A small-molecule ligand and the protein it binds are described below.
Small molecule (SMILES): CC(=O)N[C@H]1[C@H](O[C@H]2[C@H](O)[C@@H](NC(C)=O)CO[C@@H]2CO)O[C@H](CO)[C@@H](O)[C@@H]1O

Sequence of chain 19.E:
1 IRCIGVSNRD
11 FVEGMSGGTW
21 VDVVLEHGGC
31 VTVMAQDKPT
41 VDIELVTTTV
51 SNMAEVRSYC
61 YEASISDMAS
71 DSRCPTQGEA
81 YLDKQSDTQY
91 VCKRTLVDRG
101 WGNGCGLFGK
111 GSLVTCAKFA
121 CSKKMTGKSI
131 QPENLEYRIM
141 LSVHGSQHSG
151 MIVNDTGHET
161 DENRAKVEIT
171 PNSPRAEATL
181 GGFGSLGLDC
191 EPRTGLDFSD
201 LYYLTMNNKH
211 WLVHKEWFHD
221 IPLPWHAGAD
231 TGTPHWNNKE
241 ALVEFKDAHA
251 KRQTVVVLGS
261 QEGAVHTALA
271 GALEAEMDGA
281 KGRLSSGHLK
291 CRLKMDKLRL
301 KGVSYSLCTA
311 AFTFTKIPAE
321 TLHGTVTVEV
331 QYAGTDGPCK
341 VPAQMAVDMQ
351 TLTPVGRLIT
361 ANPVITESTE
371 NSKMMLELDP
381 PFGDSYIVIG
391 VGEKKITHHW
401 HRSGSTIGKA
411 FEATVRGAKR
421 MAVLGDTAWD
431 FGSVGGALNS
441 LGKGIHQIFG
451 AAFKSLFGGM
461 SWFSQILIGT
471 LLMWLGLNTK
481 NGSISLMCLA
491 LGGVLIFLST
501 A

Binding-site contacts:
Ligand atom C1 contacts residue ASN154 of chain 19.E at 3.4 Å.
Ligand atom C1 contacts residue THR156 of chain 19.E at 3.6 Å.
Ligand atom N2 contacts residue THR156 of chain 19.E at 3.6 Å (h-bond).
Ligand atom O7 contacts residue ASN154 of chain 19.E at 2.6 Å (h-bond).
Ligand atom C7 contacts residue THR156 of chain 19.E at 3.9 Å.
Ligand atom O5 contacts residue ASN154 of chain 19.E at 4.0 Å.
Ligand atom C7 contacts residue ASN154 of chain 19.E at 3.3 Å.
Ligand atom C6 contacts residue MET151 of chain 19.E at 4.5 Å (hydrophobic).
Ligand atom N2 contacts residue ASN154 of chain 19.E at 3.8 Å.
Ligand atom O6 contacts residue MET151 of chain 19.E at 3.4 Å.
Ligand atom C2 contacts residue ASN154 of chain 19.E at 3.5 Å.
Ligand atom C8 contacts residue ASN154 of chain 19.E at 3.6 Å.
Ligand atom C2 contacts residue THR156 of chain 19.E at 4.2 Å.
Ligand atom C8 contacts residue THR156 of chain 19.E at 4.0 Å.